Binding-site contacts:
Ligand atom N contacts residue SER151 of chain 36.A at 3.5 Å (h-bond).
Ligand atom C contacts residue MET78 of chain 37.A at 3.6 Å (hydrophobic).
Ligand atom O contacts residue ARG229 of chain 37.A at 2.9 Å (salt-bridge).
Ligand atom CA contacts residue CYS1 of chain 37.P at 2.4 Å (hydrophobic).
Ligand atom C contacts residue ARG229 of chain 37.A at 3.7 Å.
Ligand atom C contacts residue TRP154 of chain 36.A at 4.1 Å (hydrophobic).
Ligand atom CA contacts residue MET78 of chain 37.A at 4.0 Å (hydrophobic).
Ligand atom O contacts residue MET78 of chain 37.A at 3.9 Å.
Ligand atom C contacts residue ARG216 of chain 36.A at 3.6 Å.
Ligand atom CA contacts residue LEU75 of chain 37.A at 3.7 Å (hydrophobic).
Ligand atom OXT contacts residue ARG229 of chain 37.A at 3.1 Å (salt-bridge).
Ligand atom OXT contacts residue ASP150 of chain 36.A at 4.3 Å.
Ligand atom OXT contacts residue CYS1 of chain 37.P at 4.0 Å.
Ligand atom O contacts residue ARG216 of chain 36.A at 2.9 Å (salt-bridge).
Ligand atom N contacts residue MET78 of chain 37.A at 3.8 Å.
Ligand atom C contacts residue LEU75 of chain 37.A at 4.2 Å (hydrophobic).
Ligand atom OXT contacts residue MET78 of chain 37.A at 3.5 Å (h-bond).
Ligand atom O contacts residue TRP154 of chain 36.A at 4.1 Å.
Ligand atom CA contacts residue SER151 of chain 36.A at 4.0 Å.
Ligand atom C contacts residue CYS1 of chain 37.P at 3.7 Å (hydrophobic).
Ligand atom CA contacts residue TRP154 of chain 36.A at 4.3 Å (hydrophobic).
Ligand atom OXT contacts residue ARG216 of chain 36.A at 3.0 Å (salt-bridge).
Ligand atom CA contacts residue GLN155 of chain 36.A at 4.3 Å.
Ligand atom N contacts residue ASP150 of chain 36.A at 3.4 Å (salt-bridge).
Ligand atom N contacts residue TYR152 of chain 36.A at 4.2 Å.
Ligand atom O contacts residue LEU75 of chain 37.A at 3.8 Å.
Ligand atom N contacts residue CYS1 of chain 37.P at 1.3 Å.

A small-molecule ligand and the protein it binds are described below.
Small molecule (SMILES): NCC(=O)O

Sequence of chain 36.A:
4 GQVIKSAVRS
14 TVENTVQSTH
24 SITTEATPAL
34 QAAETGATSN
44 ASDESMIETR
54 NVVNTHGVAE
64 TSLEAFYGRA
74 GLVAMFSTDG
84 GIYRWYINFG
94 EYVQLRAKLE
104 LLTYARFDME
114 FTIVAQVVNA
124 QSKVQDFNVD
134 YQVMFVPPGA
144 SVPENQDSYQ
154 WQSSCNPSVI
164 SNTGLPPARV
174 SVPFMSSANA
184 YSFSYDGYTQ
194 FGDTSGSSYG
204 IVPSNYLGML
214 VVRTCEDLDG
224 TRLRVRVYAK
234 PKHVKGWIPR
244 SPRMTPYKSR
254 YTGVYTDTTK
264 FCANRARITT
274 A

Sequence of chain 37.A:
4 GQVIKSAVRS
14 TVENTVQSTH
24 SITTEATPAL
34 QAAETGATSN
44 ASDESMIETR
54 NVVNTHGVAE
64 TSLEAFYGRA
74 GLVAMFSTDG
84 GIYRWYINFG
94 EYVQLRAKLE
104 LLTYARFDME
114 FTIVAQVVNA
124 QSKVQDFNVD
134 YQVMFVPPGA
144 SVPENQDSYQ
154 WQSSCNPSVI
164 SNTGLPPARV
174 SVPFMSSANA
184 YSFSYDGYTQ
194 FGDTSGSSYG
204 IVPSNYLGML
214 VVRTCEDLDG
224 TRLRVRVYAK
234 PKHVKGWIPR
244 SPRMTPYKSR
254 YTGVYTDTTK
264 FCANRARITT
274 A